Binding-site contacts:
Ligand atom C14 contacts residue VAL47 of chain 1.C at 3.8 Å (hydrophobic).
Ligand atom O29 contacts residue ASN100 of chain 1.C at 3.1 Å (h-bond).
Ligand atom C2 contacts residue LEU52 of chain 1.C at 3.8 Å (hydrophobic).
Ligand atom C32 contacts residue PHE43 of chain 1.C at 3.6 Å (hydrophobic).
Ligand atom C31 contacts residue ILE106 of chain 1.C at 3.6 Å (hydrophobic).
Ligand atom O23 contacts residue MET109 of chain 1.C at 3.6 Å.
Ligand atom O27 contacts residue ASP48 of chain 1.C at 3.1 Å (salt-bridge).
Ligand atom N30 contacts residue CYS96 of chain 1.C at 3.7 Å.
Ligand atom C10 contacts residue ILE106 of chain 1.C at 3.8 Å (hydrophobic).
Ligand atom C9 contacts residue LEU52 of chain 1.C at 3.5 Å (hydrophobic).
Ligand atom C1 contacts residue TRP41 of chain 1.C at 3.7 Å (hydrophobic).
Ligand atom O27 contacts residue PRO46 of chain 1.C at 3.7 Å.
Ligand atom C5 contacts residue LEU52 of chain 1.C at 3.7 Å (hydrophobic).
Ligand atom C12 contacts residue PRO42 of chain 1.C at 3.6 Å (hydrophobic).
Ligand atom O27 contacts residue LYS51 of chain 1.C at 3.7 Å.
Ligand atom C13 contacts residue LEU52 of chain 1.C at 3.8 Å (hydrophobic).
Ligand atom C22 contacts residue MET109 of chain 1.C at 3.5 Å (hydrophobic).
Ligand atom C6 contacts residue TRP41 of chain 1.C at 3.6 Å (hydrophobic).
Ligand atom O27 contacts residue VAL47 of chain 1.C at 3.8 Å.
Ligand atom C21 contacts residue TRP41 of chain 1.C at 3.6 Å (hydrophobic).
Ligand atom C24 contacts residue ASP105 of chain 1.C at 3.8 Å.
Ligand atom C3 contacts residue TRP41 of chain 1.C at 3.8 Å (hydrophobic).
Ligand atom N26 contacts residue PRO42 of chain 1.C at 2.8 Å (h-bond).
Ligand atom C8 contacts residue LEU52 of chain 1.C at 3.7 Å (hydrophobic).
Ligand atom C14 contacts residue ASP48 of chain 1.C at 3.8 Å.
Ligand atom C32 contacts residue PRO42 of chain 1.C at 3.6 Å (hydrophobic).
Ligand atom C2 contacts residue TRP41 of chain 1.C at 3.8 Å (hydrophobic).
Ligand atom N26 contacts residue GLN45 of chain 1.C at 3.1 Å (h-bond).
Ligand atom C3 contacts residue LEU52 of chain 1.C at 3.6 Å (hydrophobic).
Ligand atom C6 contacts residue LYS51 of chain 1.C at 3.3 Å.
Ligand atom C14 contacts residue PRO42 of chain 1.C at 3.8 Å (hydrophobic).
Ligand atom C13 contacts residue PRO42 of chain 1.C at 3.8 Å (hydrophobic).
Ligand atom C15 contacts residue ILE106 of chain 1.C at 3.8 Å (hydrophobic).
Ligand atom C22 contacts residue PRO42 of chain 1.C at 3.6 Å (hydrophobic).
Ligand atom C1 contacts residue LYS51 of chain 1.C at 3.4 Å.
Ligand atom N30 contacts residue ASN100 of chain 1.C at 3.8 Å.
Ligand atom C4 contacts residue LEU52 of chain 1.C at 3.5 Å (hydrophobic).
Ligand atom C14 contacts residue PRO46 of chain 1.C at 3.8 Å (hydrophobic).
Ligand atom C22 contacts residue TRP41 of chain 1.C at 3.7 Å (hydrophobic).
Ligand atom N26 contacts residue PRO46 of chain 1.C at 3.2 Å (h-bond).

Sequence of chain 1.C:
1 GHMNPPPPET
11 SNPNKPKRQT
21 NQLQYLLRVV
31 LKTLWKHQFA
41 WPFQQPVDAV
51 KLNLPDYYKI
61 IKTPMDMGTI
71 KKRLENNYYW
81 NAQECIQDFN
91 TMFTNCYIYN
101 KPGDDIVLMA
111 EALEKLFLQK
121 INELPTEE

A small-molecule ligand and the protein it binds are described below.
Small molecule (SMILES): Cc1noc(C)c1-c1cc(C(N)=O)c2c3ccc(C(C)(C)O)cc3n([C@H](c3ccccc3)C3CCOCC3)c2c1